A small-molecule ligand and the protein it binds are described below.
Small molecule (SMILES): CC(=O)N[C@@H]1[C@@H](O)[C@H](O)[C@@H](CO)O[C@H]1O

Binding-site contacts:
Ligand atom C5 contacts residue ASN406 of chain 1.A at 3.7 Å.
Ligand atom C7 contacts residue ASN406 of chain 1.A at 3.2 Å.
Ligand atom C2 contacts residue ASN406 of chain 1.A at 2.5 Å.
Ligand atom C4 contacts residue ASN406 of chain 1.A at 4.2 Å.
Ligand atom N2 contacts residue ASN406 of chain 1.A at 3.0 Å (h-bond).
Ligand atom C3 contacts residue ASN406 of chain 1.A at 3.9 Å.
Ligand atom C1 contacts residue ASN406 of chain 1.A at 1.6 Å.
Ligand atom O5 contacts residue ASN406 of chain 1.A at 2.4 Å (h-bond).
Ligand atom O5 contacts residue PRO253 of chain 1.A at 4.3 Å.
Ligand atom O7 contacts residue ASN406 of chain 1.A at 2.9 Å (h-bond).

Sequence of chain 1.A:
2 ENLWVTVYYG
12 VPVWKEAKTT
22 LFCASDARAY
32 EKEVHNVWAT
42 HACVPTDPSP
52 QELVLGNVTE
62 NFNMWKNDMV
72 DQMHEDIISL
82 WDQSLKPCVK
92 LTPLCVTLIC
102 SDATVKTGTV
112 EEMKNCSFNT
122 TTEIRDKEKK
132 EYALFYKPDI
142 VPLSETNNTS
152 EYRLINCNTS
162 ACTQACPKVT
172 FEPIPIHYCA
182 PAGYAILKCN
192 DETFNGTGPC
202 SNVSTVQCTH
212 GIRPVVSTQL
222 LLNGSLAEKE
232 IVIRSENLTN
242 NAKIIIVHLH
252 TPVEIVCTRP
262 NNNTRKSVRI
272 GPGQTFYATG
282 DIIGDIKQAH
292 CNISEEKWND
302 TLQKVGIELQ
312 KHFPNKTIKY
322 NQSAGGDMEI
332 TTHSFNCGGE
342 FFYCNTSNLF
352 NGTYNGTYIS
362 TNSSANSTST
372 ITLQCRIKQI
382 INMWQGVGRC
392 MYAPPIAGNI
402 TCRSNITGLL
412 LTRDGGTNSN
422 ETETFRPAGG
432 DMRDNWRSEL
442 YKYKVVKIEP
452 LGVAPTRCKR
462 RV